This protein binds this small molecule.
Small molecule (SMILES): CC(=O)N[C@H]1[C@H](O[C@H]2[C@H](O)[C@@H](NC(C)=O)CO[C@@H]2CO)O[C@H](CO)[C@@H](O)[C@@H]1O

Binding-site contacts:
Ligand atom C5 contacts residue ASN1131 of chain 1.A at 3.6 Å.
Ligand atom C7 contacts residue ASN1131 of chain 1.A at 3.6 Å.
Ligand atom O7 contacts residue ASN1131 of chain 1.A at 3.8 Å.
Ligand atom C4 contacts residue ASN1131 of chain 1.A at 4.2 Å.
Ligand atom C1 contacts residue ASN1131 of chain 1.A at 1.4 Å.
Ligand atom N2 contacts residue ASN1131 of chain 1.A at 2.9 Å (h-bond).
Ligand atom C3 contacts residue ASN1131 of chain 1.A at 3.8 Å.
Ligand atom C2 contacts residue ASN1131 of chain 1.A at 2.4 Å.
Ligand atom O5 contacts residue ASN1131 of chain 1.A at 2.3 Å (h-bond).

Sequence of chain 1.A:
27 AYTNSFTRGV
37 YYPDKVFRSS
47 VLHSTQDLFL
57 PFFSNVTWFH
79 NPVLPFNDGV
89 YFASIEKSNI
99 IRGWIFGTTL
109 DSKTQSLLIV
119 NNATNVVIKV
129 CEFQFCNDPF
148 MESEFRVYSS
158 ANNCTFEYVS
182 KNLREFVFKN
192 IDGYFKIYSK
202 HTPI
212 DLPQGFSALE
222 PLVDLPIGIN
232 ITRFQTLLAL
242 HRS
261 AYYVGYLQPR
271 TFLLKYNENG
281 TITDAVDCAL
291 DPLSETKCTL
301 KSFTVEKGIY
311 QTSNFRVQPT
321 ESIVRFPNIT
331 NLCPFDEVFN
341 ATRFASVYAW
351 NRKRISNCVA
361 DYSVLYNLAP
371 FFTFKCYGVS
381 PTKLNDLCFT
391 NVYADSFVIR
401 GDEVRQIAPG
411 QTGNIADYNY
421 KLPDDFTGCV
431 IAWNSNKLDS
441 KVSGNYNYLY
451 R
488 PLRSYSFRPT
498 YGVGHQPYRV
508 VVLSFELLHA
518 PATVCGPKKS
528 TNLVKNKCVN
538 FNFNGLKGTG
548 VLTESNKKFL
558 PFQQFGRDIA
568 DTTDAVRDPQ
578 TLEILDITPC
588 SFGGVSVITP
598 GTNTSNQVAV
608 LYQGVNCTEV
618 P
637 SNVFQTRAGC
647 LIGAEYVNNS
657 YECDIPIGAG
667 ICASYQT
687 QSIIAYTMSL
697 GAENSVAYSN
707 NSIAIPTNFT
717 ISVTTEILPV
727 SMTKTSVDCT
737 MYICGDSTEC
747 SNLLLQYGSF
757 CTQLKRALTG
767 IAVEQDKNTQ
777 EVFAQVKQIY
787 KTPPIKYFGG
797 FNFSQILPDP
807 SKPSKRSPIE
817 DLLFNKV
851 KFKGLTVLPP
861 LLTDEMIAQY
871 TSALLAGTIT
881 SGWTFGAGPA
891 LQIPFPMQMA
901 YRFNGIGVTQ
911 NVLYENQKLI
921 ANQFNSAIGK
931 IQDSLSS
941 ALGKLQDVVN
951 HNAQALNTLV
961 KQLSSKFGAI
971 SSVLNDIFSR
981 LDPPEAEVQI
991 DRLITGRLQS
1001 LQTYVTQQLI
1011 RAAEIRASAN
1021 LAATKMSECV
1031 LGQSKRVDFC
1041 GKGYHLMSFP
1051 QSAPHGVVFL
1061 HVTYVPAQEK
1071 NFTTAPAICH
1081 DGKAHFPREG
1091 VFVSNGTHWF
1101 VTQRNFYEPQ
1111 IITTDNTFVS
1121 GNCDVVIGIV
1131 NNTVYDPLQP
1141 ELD